Binding-site contacts:
Ligand atom C2 contacts residue ASN239 of chain 1.C at 2.5 Å.
Ligand atom C5 contacts residue ASN239 of chain 1.C at 3.7 Å.
Ligand atom C7 contacts residue ASN239 of chain 1.C at 3.2 Å.
Ligand atom C1 contacts residue ASN239 of chain 1.C at 1.4 Å.
Ligand atom C8 contacts residue ASN239 of chain 1.C at 4.3 Å.
Ligand atom C8 contacts residue ILE189 of chain 1.C at 4.3 Å (hydrophobic).
Ligand atom C4 contacts residue ASN239 of chain 1.C at 4.3 Å.
Ligand atom N2 contacts residue ASN239 of chain 1.C at 2.8 Å (h-bond).
Ligand atom C3 contacts residue ASN239 of chain 1.C at 3.8 Å.
Ligand atom O5 contacts residue ASN239 of chain 1.C at 2.4 Å (h-bond).
Ligand atom O7 contacts residue ASN239 of chain 1.C at 3.2 Å (h-bond).

The small molecule below binds the protein below.
Small molecule (SMILES): CC(=O)N[C@@H]1[C@@H](O)[C@H](O)[C@@H](CO)O[C@H]1O

Sequence of chain 1.C:
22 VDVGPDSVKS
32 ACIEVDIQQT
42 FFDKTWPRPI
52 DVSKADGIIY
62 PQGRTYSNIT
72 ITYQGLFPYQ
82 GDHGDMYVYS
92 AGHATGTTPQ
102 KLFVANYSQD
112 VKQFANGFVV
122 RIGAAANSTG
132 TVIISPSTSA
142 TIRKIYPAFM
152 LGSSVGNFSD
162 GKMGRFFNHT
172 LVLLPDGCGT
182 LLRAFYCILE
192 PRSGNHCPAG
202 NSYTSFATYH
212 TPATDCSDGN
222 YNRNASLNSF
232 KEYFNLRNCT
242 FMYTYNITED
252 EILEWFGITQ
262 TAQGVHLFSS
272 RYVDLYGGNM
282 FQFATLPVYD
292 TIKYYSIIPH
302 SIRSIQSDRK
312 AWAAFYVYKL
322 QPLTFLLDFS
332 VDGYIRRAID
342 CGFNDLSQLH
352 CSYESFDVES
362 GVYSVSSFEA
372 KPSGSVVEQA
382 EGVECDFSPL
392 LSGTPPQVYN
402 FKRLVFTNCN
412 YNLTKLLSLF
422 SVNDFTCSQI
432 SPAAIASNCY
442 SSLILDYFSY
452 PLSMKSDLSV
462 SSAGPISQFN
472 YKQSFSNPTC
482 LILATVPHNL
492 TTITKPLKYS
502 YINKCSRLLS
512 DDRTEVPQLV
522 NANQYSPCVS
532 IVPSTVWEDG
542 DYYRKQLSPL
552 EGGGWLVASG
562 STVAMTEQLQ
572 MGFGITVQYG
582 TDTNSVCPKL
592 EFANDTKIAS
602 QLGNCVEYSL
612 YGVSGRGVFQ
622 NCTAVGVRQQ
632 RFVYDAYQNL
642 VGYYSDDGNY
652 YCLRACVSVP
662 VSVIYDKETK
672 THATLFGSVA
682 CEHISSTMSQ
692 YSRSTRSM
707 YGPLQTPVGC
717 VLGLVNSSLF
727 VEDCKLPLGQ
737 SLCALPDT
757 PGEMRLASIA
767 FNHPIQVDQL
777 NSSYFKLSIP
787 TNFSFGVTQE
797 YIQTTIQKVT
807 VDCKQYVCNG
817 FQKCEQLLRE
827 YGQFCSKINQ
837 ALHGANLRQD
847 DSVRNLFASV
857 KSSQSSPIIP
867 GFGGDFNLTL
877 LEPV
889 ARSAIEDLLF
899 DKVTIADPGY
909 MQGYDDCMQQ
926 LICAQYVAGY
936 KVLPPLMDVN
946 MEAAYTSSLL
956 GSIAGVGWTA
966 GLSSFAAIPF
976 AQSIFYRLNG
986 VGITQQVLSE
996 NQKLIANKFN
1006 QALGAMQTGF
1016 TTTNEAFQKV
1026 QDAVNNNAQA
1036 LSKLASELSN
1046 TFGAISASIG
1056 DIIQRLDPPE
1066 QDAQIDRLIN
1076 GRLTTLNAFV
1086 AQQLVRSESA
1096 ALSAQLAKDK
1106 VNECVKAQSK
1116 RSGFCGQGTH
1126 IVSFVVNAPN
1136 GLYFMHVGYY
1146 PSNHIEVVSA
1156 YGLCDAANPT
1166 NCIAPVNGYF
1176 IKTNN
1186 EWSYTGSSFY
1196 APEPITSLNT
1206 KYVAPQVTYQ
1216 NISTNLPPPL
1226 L